Sequence of chain 1.V:
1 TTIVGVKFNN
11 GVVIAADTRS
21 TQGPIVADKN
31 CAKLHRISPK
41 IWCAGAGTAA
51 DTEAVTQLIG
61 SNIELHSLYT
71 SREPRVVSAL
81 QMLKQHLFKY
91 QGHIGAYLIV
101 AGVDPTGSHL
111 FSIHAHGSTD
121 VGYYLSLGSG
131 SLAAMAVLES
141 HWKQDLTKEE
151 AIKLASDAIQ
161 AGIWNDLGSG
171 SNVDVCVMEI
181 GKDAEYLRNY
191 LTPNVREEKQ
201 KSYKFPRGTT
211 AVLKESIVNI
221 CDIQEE

The protein below binds the small molecule below.
Small molecule (SMILES): CC(C)C[C@H](NC(=O)[C@H](Cc1ccccc1)NC(=O)c1cnccn1)B(O)O

Binding-site contacts:
Ligand atom O27 contacts residue GLY47 of chain 1.V at 3.2 Å (h-bond).
Ligand atom B26 contacts residue LYS33 of chain 1.V at 3.9 Å.
Ligand atom C22 contacts residue LYS33 of chain 1.V at 3.9 Å.
Ligand atom C13 contacts residue THR21 of chain 1.V at 3.6 Å.
Ligand atom C18 contacts residue GLY47 of chain 1.V at 3.5 Å.
Ligand atom C25 contacts residue SER20 of chain 1.V at 3.8 Å.
Ligand atom N4 contacts residue GLN22 of chain 1.V at 3.6 Å.
Ligand atom C24 contacts residue GLY45 of chain 1.V at 3.5 Å.
Ligand atom C23 contacts residue GLY47 of chain 1.V at 3.6 Å.
Ligand atom C11 contacts residue THR21 of chain 1.V at 3.5 Å.
Ligand atom C6 contacts residue ASP125 of chain 1.W at 3.6 Å.
Ligand atom O28 contacts residue GLY168 of chain 1.V at 3.5 Å (h-bond).
Ligand atom C10 contacts residue GLY47 of chain 1.V at 3.3 Å.
Ligand atom C21 contacts residue THR1 of chain 1.V at 2.4 Å.
Ligand atom C10 contacts residue THR21 of chain 1.V at 3.8 Å.
Ligand atom C24 contacts residue THR52 of chain 1.V at 3.6 Å.
Ligand atom B26 contacts residue THR1 of chain 1.V at 1.4 Å.
Ligand atom O8 contacts residue ALA49 of chain 1.V at 3.0 Å (h-bond).
Ligand atom O19 contacts residue THR21 of chain 1.V at 3.2 Å (h-bond).
Ligand atom O28 contacts residue THR1 of chain 1.V at 2.3 Å (h-bond).
Ligand atom C24 contacts residue ALA49 of chain 1.V at 3.8 Å (hydrophobic).
Ligand atom N9 contacts residue THR21 of chain 1.V at 3.2 Å (h-bond).
Ligand atom N1 contacts residue ASP125 of chain 1.W at 3.7 Å.
Ligand atom O19 contacts residue SER20 of chain 1.V at 3.0 Å (h-bond).
Ligand atom N20 contacts residue GLY47 of chain 1.V at 2.9 Å (h-bond).
Ligand atom C22 contacts residue THR1 of chain 1.V at 2.6 Å.
Ligand atom C17 contacts residue GLY47 of chain 1.V at 3.8 Å.
Ligand atom C14 contacts residue GLN22 of chain 1.V at 3.9 Å.
Ligand atom N20 contacts residue THR1 of chain 1.V at 3.7 Å.
Ligand atom C6 contacts residue CYS129 of chain 1.W at 3.8 Å (hydrophobic).
Ligand atom C23 contacts residue ALA49 of chain 1.V at 3.8 Å (hydrophobic).
Ligand atom N1 contacts residue ALA49 of chain 1.V at 3.8 Å.
Ligand atom N1 contacts residue CYS129 of chain 1.W at 3.9 Å.
Ligand atom C22 contacts residue GLY47 of chain 1.V at 3.9 Å.
Ligand atom C21 contacts residue GLY47 of chain 1.V at 3.9 Å.
Ligand atom O27 contacts residue THR1 of chain 1.V at 2.4 Å (h-bond).
Ligand atom C16 contacts residue THR48 of chain 1.V at 3.8 Å.
Ligand atom C25 contacts residue ALA49 of chain 1.V at 3.6 Å (hydrophobic).
Ligand atom C3 contacts residue THR21 of chain 1.V at 3.6 Å.
Ligand atom C5 contacts residue ASP125 of chain 1.W at 3.7 Å.

Sequence of chain 1.W:
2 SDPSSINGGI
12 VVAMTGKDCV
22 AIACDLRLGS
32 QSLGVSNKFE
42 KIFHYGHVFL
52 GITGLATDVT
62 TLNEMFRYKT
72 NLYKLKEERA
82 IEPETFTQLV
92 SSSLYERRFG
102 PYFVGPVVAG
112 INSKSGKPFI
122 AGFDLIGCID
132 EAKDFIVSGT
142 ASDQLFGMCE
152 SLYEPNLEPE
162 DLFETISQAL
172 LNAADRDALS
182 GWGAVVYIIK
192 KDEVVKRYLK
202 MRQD